Binding-site contacts:
Ligand atom NZ contacts residue ARG97 of chain 1.A at 3.5 Å (salt-bridge).
Ligand atom O contacts residue TYR159 of chain 1.A at 2.7 Å (h-bond).
Ligand atom CG contacts residue TYR159 of chain 1.A at 3.4 Å (hydrophobic).
Ligand atom O contacts residue TRP147 of chain 1.A at 2.9 Å (h-bond).
Ligand atom OE1 contacts residue TYR99 of chain 1.A at 2.5 Å (h-bond).
Ligand atom O contacts residue THR143 of chain 1.A at 2.8 Å (h-bond).
Ligand atom OE1 contacts residue TYR9 of chain 1.A at 2.5 Å (h-bond).
Ligand atom CA contacts residue GLU63 of chain 1.A at 3.2 Å.
Ligand atom CB contacts residue TYR99 of chain 1.A at 3.5 Å (hydrophobic).
Ligand atom CA contacts residue TYR7 of chain 1.A at 3.4 Å (hydrophobic).
Ligand atom OE2 contacts residue LYS45 of chain 1.A at 2.8 Å (salt-bridge).
Ligand atom OE2 contacts residue ARG170 of chain 1.A at 2.7 Å (salt-bridge).
Ligand atom CE1 contacts residue ASN77 of chain 1.A at 3.3 Å.
Ligand atom CG contacts residue ASN77 of chain 1.A at 3.5 Å.
Ligand atom CG contacts residue TYR171 of chain 1.A at 3.3 Å (hydrophobic).
Ligand atom OXT contacts residue LYS146 of chain 1.A at 2.7 Å (salt-bridge).
Ligand atom O contacts residue ILE66 of chain 1.A at 3.5 Å.
Ligand atom N contacts residue TYR171 of chain 1.A at 2.7 Å (h-bond).
Ligand atom CD1 contacts residue ASN77 of chain 1.A at 3.0 Å.
Ligand atom CD contacts residue TYR99 of chain 1.A at 3.4 Å (hydrophobic).
Ligand atom NZ contacts residue ASP116 of chain 1.A at 2.9 Å (salt-bridge).
Ligand atom CG contacts residue TYR99 of chain 1.A at 3.5 Å (hydrophobic).
Ligand atom N contacts residue GLU63 of chain 1.A at 2.8 Å (salt-bridge).
Ligand atom C contacts residue TYR7 of chain 1.A at 3.5 Å (hydrophobic).
Ligand atom OH contacts residue ASP116 of chain 1.A at 2.7 Å (salt-bridge).
Ligand atom N contacts residue TYR7 of chain 1.A at 2.9 Å (h-bond).
Ligand atom OH contacts residue ILE95 of chain 1.A at 3.4 Å.
Ligand atom NZ contacts residue TRP147 of chain 1.A at 3.4 Å.
Ligand atom CG contacts residue TYR59 of chain 1.A at 3.4 Å (hydrophobic).
Ligand atom C contacts residue GLU63 of chain 1.A at 3.5 Å.
Ligand atom CE contacts residue GLU76 of chain 1.A at 3.2 Å.
Ligand atom O contacts residue LYS146 of chain 1.A at 3.5 Å.
Ligand atom O contacts residue ASN77 of chain 1.A at 3.1 Å (h-bond).
Ligand atom CB contacts residue TYR159 of chain 1.A at 3.3 Å (hydrophobic).
Ligand atom N contacts residue ASN77 of chain 1.A at 3.0 Å (h-bond).
Ligand atom CD contacts residue TYR99 of chain 1.A at 3.4 Å (hydrophobic).
Ligand atom O contacts residue TYR84 of chain 1.A at 2.9 Å (h-bond).
Ligand atom CD contacts residue TYR9 of chain 1.A at 3.5 Å (hydrophobic).
Ligand atom CG contacts residue TYR7 of chain 1.A at 3.5 Å (hydrophobic).
Ligand atom NZ contacts residue ASP114 of chain 1.A at 3.1 Å (salt-bridge).

Sequence of chain 1.A:
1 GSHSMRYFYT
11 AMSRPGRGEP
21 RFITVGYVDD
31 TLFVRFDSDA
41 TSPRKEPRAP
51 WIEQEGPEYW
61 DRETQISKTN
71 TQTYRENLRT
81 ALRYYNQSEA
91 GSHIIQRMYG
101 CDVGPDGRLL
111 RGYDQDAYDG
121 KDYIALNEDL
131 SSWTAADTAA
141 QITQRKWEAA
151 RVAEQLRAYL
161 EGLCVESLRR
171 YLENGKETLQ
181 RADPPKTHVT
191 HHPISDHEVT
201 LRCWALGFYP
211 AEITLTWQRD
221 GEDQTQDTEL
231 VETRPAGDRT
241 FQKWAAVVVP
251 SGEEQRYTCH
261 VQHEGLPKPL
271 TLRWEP

A small-molecule ligand and the protein it binds are described below.
Small molecule (SMILES): CC[C@H](C)[C@H](NC(=O)[C@@H](NC(=O)[C@@H](NC(=O)[C@@H]1CCCN1C(=O)[C@H](CCC(=O)O)NC(=O)[C@@H](N)CCC(=O)O)[C@@H](C)O)C(C)C)C(=O)N[C@@H](CCCCN)C(=O)N[C@@H](CCCCN)C(=O)N[C@@H](Cc1ccc(O)cc1)C(=O)O